Binding-site contacts:
Ligand atom C5' contacts residue GLY31 of chain 2.A at 4.5 Å.
Ligand atom C5 contacts residue LEU156 of chain 2.A at 4.0 Å (hydrophobic).
Ligand atom N6 contacts residue ALA55 of chain 2.A at 3.2 Å.
Ligand atom O5' contacts residue VAL38 of chain 2.A at 4.3 Å.
Ligand atom C2 contacts residue MET105 of chain 2.A at 3.0 Å (hydrophobic).
Ligand atom O4' contacts residue GLY31 of chain 2.A at 4.5 Å.
Ligand atom N3 contacts residue MET105 of chain 2.A at 4.0 Å.
Ligand atom N6 contacts residue THR102 of chain 2.A at 3.6 Å (h-bond).
Ligand atom C5' contacts residue VAL38 of chain 2.A at 4.2 Å (hydrophobic).
Ligand atom O1A contacts residue LYS57 of chain 2.A at 3.0 Å.
Ligand atom O2G contacts residue PHE35 of chain 2.A at 3.6 Å.
Ligand atom N1 contacts residue GLN103 of chain 2.A at 4.2 Å.
Ligand atom C6 contacts residue GLN103 of chain 2.A at 4.1 Å.
Ligand atom N1 contacts residue ALA55 of chain 2.A at 4.0 Å.
Ligand atom N6 contacts residue GLN103 of chain 2.A at 3.0 Å (h-bond).
Ligand atom N6 contacts residue LEU156 of chain 2.A at 3.9 Å.
Ligand atom C6 contacts residue MET105 of chain 2.A at 3.9 Å (hydrophobic).
Ligand atom O2A contacts residue ASP167 of chain 2.A at 4.0 Å.
Ligand atom C5 contacts residue ALA55 of chain 2.A at 4.2 Å (hydrophobic).
Ligand atom N7 contacts residue LEU156 of chain 2.A at 4.1 Å.
Ligand atom C6 contacts residue ALA55 of chain 2.A at 3.5 Å (hydrophobic).
Ligand atom O4' contacts residue VAL38 of chain 2.A at 4.1 Å.
Ligand atom N1 contacts residue LEU104 of chain 2.A at 3.7 Å.
Ligand atom C4' contacts residue LEU30 of chain 2.A at 4.5 Å (hydrophobic).
Ligand atom O4' contacts residue LEU30 of chain 2.A at 4.2 Å.
Ligand atom C2 contacts residue LEU104 of chain 2.A at 3.9 Å (hydrophobic).
Ligand atom N6 contacts residue LEU104 of chain 2.A at 4.4 Å.
Ligand atom O2' contacts residue LEU156 of chain 2.A at 3.9 Å.
Ligand atom O1B contacts residue ASP167 of chain 2.A at 4.4 Å.
Ligand atom N1 contacts residue MET105 of chain 2.A at 3.0 Å (h-bond).
Ligand atom N3 contacts residue LEU30 of chain 2.A at 3.9 Å.
Ligand atom O1A contacts residue VAL38 of chain 2.A at 4.0 Å.
Ligand atom N6 contacts residue MET105 of chain 2.A at 3.9 Å.
Ligand atom C4' contacts residue GLY31 of chain 2.A at 4.0 Å.
Ligand atom O2' contacts residue CYS109 of chain 2.A at 3.8 Å.
Ligand atom C2 contacts residue LEU30 of chain 2.A at 4.0 Å (hydrophobic).
Ligand atom C6 contacts residue LEU156 of chain 2.A at 4.0 Å (hydrophobic).

Sequence of chain 2.A:
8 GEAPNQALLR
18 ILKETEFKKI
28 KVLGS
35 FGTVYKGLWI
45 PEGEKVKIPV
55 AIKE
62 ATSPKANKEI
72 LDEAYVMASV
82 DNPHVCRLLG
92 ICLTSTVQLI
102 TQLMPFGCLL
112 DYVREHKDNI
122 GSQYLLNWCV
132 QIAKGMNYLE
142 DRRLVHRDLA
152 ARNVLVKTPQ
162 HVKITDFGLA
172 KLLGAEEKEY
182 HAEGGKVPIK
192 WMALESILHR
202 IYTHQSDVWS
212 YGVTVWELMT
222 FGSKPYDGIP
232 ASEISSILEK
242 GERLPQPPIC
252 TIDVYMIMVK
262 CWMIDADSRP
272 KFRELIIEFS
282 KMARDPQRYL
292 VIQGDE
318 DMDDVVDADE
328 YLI

This small molecule binds to this protein.
Small molecule (SMILES): Nc1ncnc2c1ncn2[C@@H]1O[C@H](CO[P](=O)(O)O[P](=O)(O)NP(=O)(O)O)[C@@H](O)[C@H]1O